Binding-site contacts:
Ligand atom C1 contacts residue ASN65 of chain 1.A at 1.4 Å.
Ligand atom N2 contacts residue ILE361 of chain 1.A at 4.1 Å.
Ligand atom C4 contacts residue ASN65 of chain 1.A at 4.2 Å.
Ligand atom C7 contacts residue LYS62 of chain 1.A at 4.5 Å.
Ligand atom O7 contacts residue ASN65 of chain 1.A at 3.3 Å (h-bond).
Ligand atom C8 contacts residue ILE392 of chain 1.A at 4.2 Å (hydrophobic).
Ligand atom C8 contacts residue ASN65 of chain 1.A at 4.5 Å.
Ligand atom N2 contacts residue ASN65 of chain 1.A at 2.9 Å (h-bond).
Ligand atom C5 contacts residue ASN65 of chain 1.A at 3.7 Å.
Ligand atom C3 contacts residue ASN65 of chain 1.A at 3.8 Å.
Ligand atom C8 contacts residue ILE361 of chain 1.A at 3.6 Å (hydrophobic).
Ligand atom O7 contacts residue LYS62 of chain 1.A at 3.9 Å.
Ligand atom C7 contacts residue ASN65 of chain 1.A at 3.3 Å.
Ligand atom C8 contacts residue LYS62 of chain 1.A at 4.2 Å.
Ligand atom O5 contacts residue ASN65 of chain 1.A at 2.4 Å (h-bond).
Ligand atom C7 contacts residue ILE361 of chain 1.A at 4.1 Å (hydrophobic).
Ligand atom C2 contacts residue ASN65 of chain 1.A at 2.5 Å.

Sequence of chain 1.A:
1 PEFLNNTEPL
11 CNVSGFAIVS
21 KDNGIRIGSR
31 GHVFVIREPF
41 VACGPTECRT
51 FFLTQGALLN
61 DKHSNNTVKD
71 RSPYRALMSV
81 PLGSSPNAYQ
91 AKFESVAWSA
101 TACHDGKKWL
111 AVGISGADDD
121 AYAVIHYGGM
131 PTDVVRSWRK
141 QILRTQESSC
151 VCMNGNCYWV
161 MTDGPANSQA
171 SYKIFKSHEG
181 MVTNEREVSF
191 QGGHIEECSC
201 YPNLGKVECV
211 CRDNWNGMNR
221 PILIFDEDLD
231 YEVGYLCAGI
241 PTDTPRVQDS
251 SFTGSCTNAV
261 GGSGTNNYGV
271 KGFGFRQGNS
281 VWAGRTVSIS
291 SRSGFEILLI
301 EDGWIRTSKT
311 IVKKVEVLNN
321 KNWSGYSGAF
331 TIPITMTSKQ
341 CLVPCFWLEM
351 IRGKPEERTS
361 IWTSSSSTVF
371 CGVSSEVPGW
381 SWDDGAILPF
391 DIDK

A small-molecule ligand and the protein it binds are described below.
Small molecule (SMILES): CC(=O)N[C@@H]1[C@@H](O)[C@H](O)[C@@H](CO)O[C@H]1O